Binding-site contacts:
Ligand atom C6 contacts residue ASP62 of chain 1.A at 3.3 Å.
Ligand atom O6 contacts residue ASP62 of chain 1.A at 2.7 Å (salt-bridge).
Ligand atom C5 contacts residue TRP16 of chain 1.A at 3.6 Å (hydrophobic).
Ligand atom O1 contacts residue ASP200 of chain 1.A at 2.7 Å (salt-bridge).
Ligand atom C3 contacts residue ASP200 of chain 1.A at 3.4 Å.
Ligand atom O3 contacts residue LYS137 of chain 1.A at 2.9 Å (salt-bridge).
Ligand atom C2 contacts residue ARG196 of chain 1.A at 4.0 Å.
Ligand atom O5 contacts residue TYR103 of chain 1.A at 4.0 Å.
Ligand atom C3 contacts residue LYS137 of chain 1.A at 3.9 Å.
Ligand atom C5 contacts residue ASP139 of chain 1.A at 3.9 Å.
Ligand atom O2 contacts residue ASP200 of chain 1.A at 2.6 Å (salt-bridge).
Ligand atom C6 contacts residue TYR103 of chain 1.A at 4.0 Å (hydrophobic).
Ligand atom O2 contacts residue GLU172 of chain 1.A at 2.6 Å (salt-bridge).
Ligand atom O5 contacts residue CYS111 of chain 1.A at 3.4 Å.
Ligand atom C3 contacts residue ARG196 of chain 1.A at 4.1 Å.
Ligand atom C6 contacts residue TRP16 of chain 1.A at 3.6 Å (hydrophobic).
Ligand atom O4 contacts residue LYS137 of chain 1.A at 3.1 Å (salt-bridge).
Ligand atom C1 contacts residue TYR176 of chain 1.A at 3.9 Å (hydrophobic).
Ligand atom C2 contacts residue ASP200 of chain 1.A at 3.5 Å.
Ligand atom O2 contacts residue ARG196 of chain 1.A at 3.1 Å (salt-bridge).
Ligand atom C4 contacts residue TRP16 of chain 1.A at 3.6 Å (hydrophobic).
Ligand atom C4 contacts residue ASP61 of chain 1.A at 3.5 Å.
Ligand atom C2 contacts residue GLU172 of chain 1.A at 3.4 Å.
Ligand atom O6 contacts residue TRP16 of chain 1.A at 3.4 Å.
Ligand atom O4 contacts residue TYR103 of chain 1.A at 3.5 Å.
Ligand atom O3 contacts residue ARG196 of chain 1.A at 3.1 Å (salt-bridge).
Ligand atom O6 contacts residue CYS111 of chain 1.A at 3.4 Å.
Ligand atom C1 contacts residue CYS111 of chain 1.A at 3.7 Å (hydrophobic).
Ligand atom C1 contacts residue ASP200 of chain 1.A at 3.8 Å.
Ligand atom C3 contacts residue TRP16 of chain 1.A at 4.0 Å (hydrophobic).
Ligand atom C6 contacts residue ASP61 of chain 1.A at 3.5 Å.
Ligand atom O6 contacts residue ALA112 of chain 1.A at 3.7 Å.
Ligand atom O3 contacts residue ASP200 of chain 1.A at 3.8 Å.
Ligand atom O3 contacts residue TRP16 of chain 1.A at 4.1 Å.
Ligand atom O5 contacts residue ASP139 of chain 1.A at 2.8 Å (salt-bridge).
Ligand atom O4 contacts residue ASP61 of chain 1.A at 2.6 Å (salt-bridge).
Ligand atom C2 contacts residue ASP139 of chain 1.A at 3.4 Å.
Ligand atom C4 contacts residue LYS137 of chain 1.A at 4.0 Å.
Ligand atom C1 contacts residue ASP139 of chain 1.A at 3.0 Å.
Ligand atom O4 contacts residue ASP139 of chain 1.A at 3.9 Å.

A protein and the small-molecule ligand that binds it are described below.
Small molecule (SMILES): OC[C@H]1O[C@H](O)[C@H](O)[C@@H](O)[C@H]1O

Sequence of chain 1.A:
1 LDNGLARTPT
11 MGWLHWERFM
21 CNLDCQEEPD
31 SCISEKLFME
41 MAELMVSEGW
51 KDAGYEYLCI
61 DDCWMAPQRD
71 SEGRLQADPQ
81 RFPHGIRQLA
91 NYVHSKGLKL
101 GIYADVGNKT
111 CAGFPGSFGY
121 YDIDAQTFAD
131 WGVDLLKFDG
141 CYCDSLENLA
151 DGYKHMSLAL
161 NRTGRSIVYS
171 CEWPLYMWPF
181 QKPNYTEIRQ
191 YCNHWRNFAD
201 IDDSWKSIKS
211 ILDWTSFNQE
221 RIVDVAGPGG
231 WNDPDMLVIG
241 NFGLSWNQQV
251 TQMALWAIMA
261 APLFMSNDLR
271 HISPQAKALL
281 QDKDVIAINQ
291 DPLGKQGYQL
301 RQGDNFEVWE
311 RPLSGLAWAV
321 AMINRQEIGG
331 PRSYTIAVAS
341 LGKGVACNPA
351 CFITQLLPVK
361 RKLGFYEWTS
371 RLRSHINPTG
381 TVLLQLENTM